Binding-site contacts:
Ligand atom C8 contacts residue ASN336 of chain 1.D at 4.1 Å.
Ligand atom C1 contacts residue ASN336 of chain 1.D at 1.5 Å.
Ligand atom C4 contacts residue ASN336 of chain 1.D at 4.2 Å.
Ligand atom C3 contacts residue ASN336 of chain 1.D at 3.9 Å.
Ligand atom C5 contacts residue ASN336 of chain 1.D at 3.6 Å.
Ligand atom O5 contacts residue ASN336 of chain 1.D at 2.2 Å (h-bond).
Ligand atom C7 contacts residue ASN336 of chain 1.D at 3.9 Å.
Ligand atom N2 contacts residue ASN336 of chain 1.D at 3.1 Å (h-bond).
Ligand atom C2 contacts residue ASN336 of chain 1.D at 2.5 Å.

This protein binds this small molecule.
Small molecule (SMILES): CC(=O)N[C@H]1[C@H](O[C@H]2[C@H](O)[C@@H](NC(C)=O)CO[C@@H]2CO)O[C@H](CO)[C@@H](O)[C@@H]1O

Sequence of chain 1.D:
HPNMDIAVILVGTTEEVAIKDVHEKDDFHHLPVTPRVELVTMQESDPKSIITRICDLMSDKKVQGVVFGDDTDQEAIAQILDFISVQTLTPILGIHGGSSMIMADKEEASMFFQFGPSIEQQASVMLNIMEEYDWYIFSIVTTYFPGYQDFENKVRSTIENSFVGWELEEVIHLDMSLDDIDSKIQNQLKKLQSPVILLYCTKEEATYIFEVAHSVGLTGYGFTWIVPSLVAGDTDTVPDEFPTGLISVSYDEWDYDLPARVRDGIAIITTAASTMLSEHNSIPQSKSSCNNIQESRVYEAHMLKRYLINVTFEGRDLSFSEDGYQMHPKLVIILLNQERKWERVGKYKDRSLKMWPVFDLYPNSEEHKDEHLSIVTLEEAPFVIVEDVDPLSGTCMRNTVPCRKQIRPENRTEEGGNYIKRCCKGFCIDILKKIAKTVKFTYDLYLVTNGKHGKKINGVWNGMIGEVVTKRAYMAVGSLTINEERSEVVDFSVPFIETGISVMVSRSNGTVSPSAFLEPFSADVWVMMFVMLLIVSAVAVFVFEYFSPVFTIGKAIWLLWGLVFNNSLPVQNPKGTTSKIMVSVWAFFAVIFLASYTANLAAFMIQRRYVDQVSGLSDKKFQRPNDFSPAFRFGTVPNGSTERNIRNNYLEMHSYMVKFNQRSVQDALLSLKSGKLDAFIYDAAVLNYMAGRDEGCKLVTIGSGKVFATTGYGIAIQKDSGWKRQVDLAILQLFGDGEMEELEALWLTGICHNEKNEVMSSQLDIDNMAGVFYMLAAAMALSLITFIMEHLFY